Binding-site contacts:
Ligand atom N2 contacts residue ASN113 of chain 1.D at 3.2 Å (h-bond).
Ligand atom O6 contacts residue TYR116 of chain 1.D at 2.7 Å (h-bond).
Ligand atom O6 contacts residue ASN113 of chain 1.D at 4.3 Å.
Ligand atom O3 contacts residue ARG185 of chain 1.D at 4.3 Å.
Ligand atom C4 contacts residue ARG185 of chain 1.D at 3.9 Å.
Ligand atom C6 contacts residue NAG1 of chain 1.HA at 3.2 Å.
Ligand atom C5 contacts residue ARG185 of chain 1.D at 4.4 Å.
Ligand atom C5 contacts residue PHE189 of chain 1.D at 4.3 Å (hydrophobic).
Ligand atom O5 contacts residue PHE189 of chain 1.D at 4.3 Å.
Ligand atom C5 contacts residue NAG1 of chain 1.HA at 3.5 Å.
Ligand atom O4 contacts residue NAG1 of chain 1.HA at 2.3 Å (h-bond).
Ligand atom C1 contacts residue TYR116 of chain 1.D at 4.1 Å (hydrophobic).
Ligand atom C1 contacts residue SER115 of chain 1.D at 4.3 Å.
Ligand atom O5 contacts residue TYR116 of chain 1.D at 3.8 Å.
Ligand atom O5 contacts residue GLU109 of chain 1.D at 3.7 Å.
Ligand atom O3 contacts residue NAG1 of chain 1.HA at 3.6 Å.
Ligand atom C1 contacts residue ASN113 of chain 1.D at 2.4 Å.
Ligand atom C3 contacts residue ARG185 of chain 1.D at 3.6 Å.
Ligand atom C5 contacts residue TYR116 of chain 1.D at 4.4 Å (hydrophobic).
Ligand atom O4 contacts residue ARG185 of chain 1.D at 3.2 Å (salt-bridge).
Ligand atom O7 contacts residue ASN113 of chain 1.D at 3.8 Å.
Ligand atom C7 contacts residue ASN113 of chain 1.D at 3.7 Å.
Ligand atom C4 contacts residue NAG1 of chain 1.HA at 3.2 Å.
Ligand atom O6 contacts residue GLU109 of chain 1.D at 3.7 Å.
Ligand atom O6 contacts residue LEU207 of chain 1.C at 4.5 Å.
Ligand atom O7 contacts residue LEU207 of chain 1.C at 4.2 Å.
Ligand atom C3 contacts residue NAG1 of chain 1.HA at 4.1 Å.
Ligand atom O5 contacts residue ASN113 of chain 1.D at 2.9 Å (h-bond).
Ligand atom C1 contacts residue GLU109 of chain 1.D at 4.2 Å.
Ligand atom C2 contacts residue ASN113 of chain 1.D at 3.0 Å.
Ligand atom C8 contacts residue ASN113 of chain 1.D at 4.1 Å.
Ligand atom C6 contacts residue TYR116 of chain 1.D at 3.9 Å (hydrophobic).
Ligand atom N2 contacts residue SER115 of chain 1.D at 4.4 Å.
Ligand atom C5 contacts residue ASN113 of chain 1.D at 4.2 Å.
Ligand atom C3 contacts residue ASN113 of chain 1.D at 4.5 Å.

Sequence of chain 1.D:
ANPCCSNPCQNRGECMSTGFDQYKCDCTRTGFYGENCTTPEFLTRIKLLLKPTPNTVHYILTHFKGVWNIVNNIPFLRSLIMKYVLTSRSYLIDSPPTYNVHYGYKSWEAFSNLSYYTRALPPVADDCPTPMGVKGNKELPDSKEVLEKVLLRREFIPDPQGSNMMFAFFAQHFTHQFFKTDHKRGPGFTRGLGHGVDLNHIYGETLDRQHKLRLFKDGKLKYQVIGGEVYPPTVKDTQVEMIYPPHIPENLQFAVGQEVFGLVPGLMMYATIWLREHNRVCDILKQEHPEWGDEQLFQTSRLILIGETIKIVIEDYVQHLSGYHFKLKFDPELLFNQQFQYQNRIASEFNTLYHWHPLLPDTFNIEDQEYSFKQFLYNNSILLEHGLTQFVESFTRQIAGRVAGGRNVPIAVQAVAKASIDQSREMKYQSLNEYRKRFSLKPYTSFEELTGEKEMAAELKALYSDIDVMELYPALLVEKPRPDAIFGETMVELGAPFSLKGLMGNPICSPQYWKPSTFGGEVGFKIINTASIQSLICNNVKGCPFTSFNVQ

Sequence of chain 1.C:
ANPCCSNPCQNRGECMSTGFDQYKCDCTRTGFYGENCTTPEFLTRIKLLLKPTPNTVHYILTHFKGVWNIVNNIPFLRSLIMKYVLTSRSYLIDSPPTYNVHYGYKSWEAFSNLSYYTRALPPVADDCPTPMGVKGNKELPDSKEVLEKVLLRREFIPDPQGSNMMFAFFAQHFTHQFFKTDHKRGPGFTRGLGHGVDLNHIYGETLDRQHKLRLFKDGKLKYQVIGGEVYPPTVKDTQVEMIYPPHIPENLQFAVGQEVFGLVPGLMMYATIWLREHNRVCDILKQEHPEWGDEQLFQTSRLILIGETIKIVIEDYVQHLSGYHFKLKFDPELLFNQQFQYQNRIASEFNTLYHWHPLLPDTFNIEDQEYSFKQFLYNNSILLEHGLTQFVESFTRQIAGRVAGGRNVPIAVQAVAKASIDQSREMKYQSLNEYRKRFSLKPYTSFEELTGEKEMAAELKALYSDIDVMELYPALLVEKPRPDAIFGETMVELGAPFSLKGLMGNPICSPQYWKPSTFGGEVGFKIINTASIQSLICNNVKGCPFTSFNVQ

This protein binds this small molecule.
Small molecule (SMILES): CC(=O)N[C@@H]1[C@@H](O)[C@H](O)[C@@H](CO)O[C@H]1O